The small molecule below binds the protein below.
Small molecule (SMILES): Nc1ncc(Cc2ccccc2)s1

Binding-site contacts:
Ligand atom C7 contacts residue ALA70 of chain 1.A at 3.5 Å (hydrophobic).
Ligand atom N6 contacts residue TYR122 of chain 1.A at 3.9 Å.
Ligand atom C13 contacts residue GLU170 of chain 1.A at 3.5 Å.
Ligand atom N6 contacts residue ALA70 of chain 1.A at 3.9 Å.
Ligand atom C1 contacts residue VAL57 of chain 1.A at 4.0 Å (hydrophobic).
Ligand atom C9 contacts residue LEU173 of chain 1.A at 3.8 Å (hydrophobic).
Ligand atom N10 contacts residue GLU121 of chain 1.A at 2.9 Å (salt-bridge).
Ligand atom C13 contacts residue THR183 of chain 1.A at 3.5 Å.
Ligand atom C3 contacts residue LEU49 of chain 1.A at 3.7 Å (hydrophobic).
Ligand atom S4 contacts residue VAL57 of chain 1.A at 3.8 Å.
Ligand atom S4 contacts residue ALA70 of chain 1.A at 3.9 Å.
Ligand atom C9 contacts residue GLU127 of chain 1.A at 3.1 Å.
Ligand atom N6 contacts residue LEU173 of chain 1.A at 3.5 Å.
Ligand atom N10 contacts residue LEU173 of chain 1.A at 3.7 Å.
Ligand atom C12 contacts residue LEU173 of chain 1.A at 3.9 Å (hydrophobic).
Ligand atom N10 contacts residue ALA70 of chain 1.A at 3.6 Å.
Ligand atom C13 contacts residue ASN171 of chain 1.A at 4.0 Å.
Ligand atom C8 contacts residue THR183 of chain 1.A at 4.2 Å.
Ligand atom S4 contacts residue LEU173 of chain 1.A at 3.8 Å.
Ligand atom C1 contacts residue LEU49 of chain 1.A at 4.1 Å (hydrophobic).
Ligand atom C7 contacts residue LEU173 of chain 1.A at 3.3 Å (hydrophobic).
Ligand atom N6 contacts residue VAL123 of chain 1.A at 3.7 Å.
Ligand atom C1 contacts residue PHE327 of chain 1.A at 4.0 Å (hydrophobic).
Ligand atom N10 contacts residue VAL123 of chain 1.A at 4.1 Å.
Ligand atom C1 contacts residue LEU173 of chain 1.A at 4.1 Å (hydrophobic).
Ligand atom N6 contacts residue PHE327 of chain 1.A at 4.1 Å.
Ligand atom C3 contacts residue PHE327 of chain 1.A at 3.3 Å (hydrophobic).
Ligand atom C2 contacts residue LEU49 of chain 1.A at 3.7 Å (hydrophobic).
Ligand atom C9 contacts residue PHE327 of chain 1.A at 4.3 Å (hydrophobic).
Ligand atom C3 contacts residue LEU173 of chain 1.A at 3.9 Å (hydrophobic).
Ligand atom N10 contacts residue VAL104 of chain 1.A at 3.9 Å.
Ligand atom C13 contacts residue GLU127 of chain 1.A at 3.8 Å.
Ligand atom C12 contacts residue GLU170 of chain 1.A at 3.3 Å.
Ligand atom N10 contacts residue MET120 of chain 1.A at 4.1 Å.
Ligand atom C2 contacts residue VAL57 of chain 1.A at 4.0 Å (hydrophobic).
Ligand atom C8 contacts residue VAL57 of chain 1.A at 4.1 Å (hydrophobic).
Ligand atom C12 contacts residue GLU127 of chain 1.A at 2.6 Å.
Ligand atom C11 contacts residue THR183 of chain 1.A at 3.4 Å.
Ligand atom C2 contacts residue PHE327 of chain 1.A at 4.0 Å (hydrophobic).
Ligand atom C7 contacts residue GLU121 of chain 1.A at 4.1 Å.

Sequence of chain 1.A:
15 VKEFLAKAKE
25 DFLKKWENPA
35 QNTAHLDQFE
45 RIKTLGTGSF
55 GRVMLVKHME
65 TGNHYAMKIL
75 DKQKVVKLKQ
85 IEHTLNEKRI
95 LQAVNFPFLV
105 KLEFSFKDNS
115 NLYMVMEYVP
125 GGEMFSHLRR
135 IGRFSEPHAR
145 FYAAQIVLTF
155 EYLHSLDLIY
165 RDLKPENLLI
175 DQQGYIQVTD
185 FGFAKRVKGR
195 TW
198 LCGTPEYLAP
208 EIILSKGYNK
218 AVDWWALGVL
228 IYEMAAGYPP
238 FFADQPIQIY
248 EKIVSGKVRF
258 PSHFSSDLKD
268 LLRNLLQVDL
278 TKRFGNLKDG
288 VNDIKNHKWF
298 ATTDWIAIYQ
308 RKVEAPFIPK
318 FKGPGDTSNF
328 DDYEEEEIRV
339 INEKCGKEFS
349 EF